This small molecule binds to this protein.
Small molecule (SMILES): CC(=O)N[C@@H]1[C@@H](O)[C@H](O)[C@@H](CO)O[C@H]1O

Sequence of chain 1.Q:
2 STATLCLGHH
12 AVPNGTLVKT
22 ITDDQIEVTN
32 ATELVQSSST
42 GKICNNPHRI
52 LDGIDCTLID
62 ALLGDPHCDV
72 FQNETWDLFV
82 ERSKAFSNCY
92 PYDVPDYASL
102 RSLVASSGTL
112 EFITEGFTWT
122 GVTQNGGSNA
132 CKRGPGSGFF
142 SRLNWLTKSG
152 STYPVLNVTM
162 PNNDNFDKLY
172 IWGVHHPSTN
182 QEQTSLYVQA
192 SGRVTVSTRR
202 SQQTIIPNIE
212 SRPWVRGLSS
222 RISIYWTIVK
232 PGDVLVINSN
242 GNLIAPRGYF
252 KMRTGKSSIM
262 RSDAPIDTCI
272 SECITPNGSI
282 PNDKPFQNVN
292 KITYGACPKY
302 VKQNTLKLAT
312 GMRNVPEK

Binding-site contacts:
Ligand atom C3 contacts residue ASN15 of chain 1.Q at 3.9 Å.
Ligand atom O5 contacts residue ASN15 of chain 1.Q at 2.4 Å (h-bond).
Ligand atom C5 contacts residue ASN15 of chain 1.Q at 3.6 Å.
Ligand atom C2 contacts residue ASN15 of chain 1.Q at 2.6 Å.
Ligand atom O6 contacts residue PRO14 of chain 1.Q at 3.9 Å.
Ligand atom C7 contacts residue ASN15 of chain 1.Q at 3.7 Å.
Ligand atom C4 contacts residue ASN15 of chain 1.Q at 4.3 Å.
Ligand atom O7 contacts residue ASN15 of chain 1.Q at 3.4 Å (h-bond).
Ligand atom C1 contacts residue ASN15 of chain 1.Q at 1.4 Å.
Ligand atom N2 contacts residue ASN15 of chain 1.Q at 3.0 Å (h-bond).